Sequence of chain 19.A:
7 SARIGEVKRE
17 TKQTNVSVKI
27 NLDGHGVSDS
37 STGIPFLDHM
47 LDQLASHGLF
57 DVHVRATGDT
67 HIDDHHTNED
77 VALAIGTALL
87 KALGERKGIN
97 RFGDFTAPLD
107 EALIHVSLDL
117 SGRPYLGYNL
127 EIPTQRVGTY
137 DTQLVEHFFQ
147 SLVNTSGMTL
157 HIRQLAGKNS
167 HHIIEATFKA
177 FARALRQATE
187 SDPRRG

This protein binds this small molecule.
Small molecule (SMILES): O=P(O)(O)OC[C@@H](O)[C@@H](O)c1cnc[nH]1

Sequence of chain 16.A:
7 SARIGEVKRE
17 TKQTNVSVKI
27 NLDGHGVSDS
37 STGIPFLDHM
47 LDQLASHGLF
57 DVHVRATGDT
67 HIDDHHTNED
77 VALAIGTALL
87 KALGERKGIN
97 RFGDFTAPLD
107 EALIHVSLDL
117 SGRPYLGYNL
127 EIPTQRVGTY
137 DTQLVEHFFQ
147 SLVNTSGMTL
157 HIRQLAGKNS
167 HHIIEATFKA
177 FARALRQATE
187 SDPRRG

Sequence of chain 10.A:
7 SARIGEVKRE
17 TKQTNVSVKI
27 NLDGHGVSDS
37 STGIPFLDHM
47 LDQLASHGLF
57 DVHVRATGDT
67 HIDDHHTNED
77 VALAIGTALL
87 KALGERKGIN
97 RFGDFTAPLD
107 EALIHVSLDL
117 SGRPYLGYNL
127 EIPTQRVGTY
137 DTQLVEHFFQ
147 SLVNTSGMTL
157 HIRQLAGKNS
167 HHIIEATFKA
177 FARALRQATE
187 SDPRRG

Binding-site contacts:
Ligand atom OP6 contacts residue LYS175 of chain 16.A at 2.9 Å (salt-bridge).
Ligand atom OP4 contacts residue HIS53 of chain 16.A at 3.1 Å (h-bond).
Ligand atom C3 contacts residue EDO1 of chain 10.F at 3.4 Å.
Ligand atom C4 contacts residue MN1 of chain 10.C at 3.1 Å.
Ligand atom O3 contacts residue HIS45 of chain 16.A at 3.0 Å.
Ligand atom C3 contacts residue GLU171 of chain 16.A at 3.3 Å.
Ligand atom N1 contacts residue IG21 of chain 10.D at 0.6 Å.
Ligand atom OP6 contacts residue IG21 of chain 10.D at 0.1 Å (h-bond).
Ligand atom OP5 contacts residue IG21 of chain 10.D at 0.1 Å (h-bond).
Ligand atom C3 contacts residue IG21 of chain 10.D at 0.3 Å.
Ligand atom N2 contacts residue GLU171 of chain 16.A at 3.2 Å (salt-bridge).
Ligand atom OP6 contacts residue ARG97 of chain 19.A at 2.9 Å (salt-bridge).
Ligand atom N2 contacts residue MN1 of chain 10.C at 2.4 Å.
Ligand atom OP4 contacts residue GLN49 of chain 16.A at 2.9 Å (h-bond).
Ligand atom N2 contacts residue IG21 of chain 10.D at 0.4 Å (h-bond).
Ligand atom O2 contacts residue GLN19 of chain 10.A at 3.0 Å (h-bond).
Ligand atom C2 contacts residue EDO1 of chain 10.F at 3.3 Å.
Ligand atom O3 contacts residue IG21 of chain 10.D at 0.2 Å (h-bond).
Ligand atom C6 contacts residue IG21 of chain 10.D at 0.8 Å.
Ligand atom N2 contacts residue HIS72 of chain 10.A at 3.2 Å (h-bond).
Ligand atom C4 contacts residue GLU171 of chain 16.A at 3.5 Å.
Ligand atom C3 contacts residue MN1 of chain 10.C at 3.1 Å.
Ligand atom O2 contacts residue IG21 of chain 10.D at 1.9 Å.
Ligand atom C1 contacts residue GLU171 of chain 16.A at 3.2 Å.
Ligand atom C5 contacts residue EDO1 of chain 10.F at 3.5 Å.
Ligand atom C6 contacts residue MN1 of chain 10.C at 3.5 Å.
Ligand atom C5 contacts residue IG21 of chain 10.D at 1.0 Å.
Ligand atom N1 contacts residue MN1 of chain 10.B at 3.0 Å.
Ligand atom OP6 contacts residue HIS53 of chain 16.A at 3.3 Å (h-bond).
Ligand atom O3 contacts residue GLU171 of chain 16.A at 2.6 Å (salt-bridge).
Ligand atom C1 contacts residue IG21 of chain 10.D at 0.1 Å.
Ligand atom C4 contacts residue IG21 of chain 10.D at 0.5 Å.
Ligand atom OP4 contacts residue IG21 of chain 10.D at 0.3 Å (h-bond).
Ligand atom C6 contacts residue MN1 of chain 10.B at 3.1 Å.
Ligand atom OP5 contacts residue ARG97 of chain 19.A at 2.8 Å (salt-bridge).
Ligand atom O3 contacts residue MN1 of chain 10.C at 2.4 Å.
Ligand atom P contacts residue IG21 of chain 10.D at 0.1 Å.
Ligand atom O3 contacts residue HIS72 of chain 10.A at 3.4 Å (h-bond).
Ligand atom C2 contacts residue IG21 of chain 10.D at 0.5 Å.
Ligand atom OP1 contacts residue IG21 of chain 10.D at 0.2 Å (h-bond).